Sequence of chain 1.B:
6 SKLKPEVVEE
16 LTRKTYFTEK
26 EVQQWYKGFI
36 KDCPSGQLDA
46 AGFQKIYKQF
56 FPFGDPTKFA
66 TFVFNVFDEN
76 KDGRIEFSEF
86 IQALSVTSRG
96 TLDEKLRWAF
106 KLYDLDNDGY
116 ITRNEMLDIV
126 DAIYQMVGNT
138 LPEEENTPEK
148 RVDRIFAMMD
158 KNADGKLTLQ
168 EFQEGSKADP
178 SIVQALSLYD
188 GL

Binding-site contacts:
Ligand atom O2' contacts residue THR92 of chain 1.B at 4.1 Å.
Ligand atom O5' contacts residue THR92 of chain 1.B at 4.3 Å.
Ligand atom O4' contacts residue TRP103 of chain 1.B at 4.4 Å.
Ligand atom C4' contacts residue TRP103 of chain 1.B at 4.2 Å (hydrophobic).
Ligand atom C2' contacts residue LEU183 of chain 1.B at 4.4 Å (hydrophobic).
Ligand atom C4' contacts residue LEU107 of chain 1.B at 4.2 Å (hydrophobic).
Ligand atom O2' contacts residue LYS100 of chain 1.B at 3.5 Å (salt-bridge).
Ligand atom O5' contacts residue TRP103 of chain 1.B at 3.5 Å.
Ligand atom C2' contacts residue THR92 of chain 1.B at 4.1 Å.
Ligand atom O2' contacts residue TRP103 of chain 1.B at 3.9 Å.
Ligand atom C5' contacts residue TRP103 of chain 1.B at 4.3 Å (hydrophobic).

This protein binds this small molecule.
Small molecule (SMILES): Nc1nc2c(ncn2[C@@H]2O[C@H](CO)[C@H]3O[C@H](P(=O)(O)O)O[C@H]32)c(=O)[nH]1